This small molecule binds to this protein.
Small molecule (SMILES): O=C(O)CCCCC[C@@H]1SC[C@@H]2NC(=O)N[C@@H]21

Sequence of chain 1.B:
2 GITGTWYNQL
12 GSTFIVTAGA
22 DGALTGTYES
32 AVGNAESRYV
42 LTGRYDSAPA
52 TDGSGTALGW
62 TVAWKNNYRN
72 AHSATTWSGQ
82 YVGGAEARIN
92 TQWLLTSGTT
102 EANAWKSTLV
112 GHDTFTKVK

Sequence of chain 2.A:
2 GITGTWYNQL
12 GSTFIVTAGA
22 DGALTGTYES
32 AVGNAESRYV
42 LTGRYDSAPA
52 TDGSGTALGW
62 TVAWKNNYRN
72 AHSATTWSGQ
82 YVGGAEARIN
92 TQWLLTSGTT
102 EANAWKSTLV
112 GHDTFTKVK

Binding-site contacts:
Ligand atom C8 contacts residue TRP78 of chain 2.A at 3.9 Å (hydrophobic).
Ligand atom N5 contacts residue TRP78 of chain 2.A at 4.0 Å.
Ligand atom S7 contacts residue TRP78 of chain 2.A at 3.8 Å.
Ligand atom O16 contacts residue GLY34 of chain 2.A at 3.6 Å.
Ligand atom C12 contacts residue ASN35 of chain 2.A at 3.6 Å.
Ligand atom C4 contacts residue ASN9 of chain 2.A at 3.7 Å.
Ligand atom C1 contacts residue TRP94 of chain 2.A at 3.8 Å (hydrophobic).
Ligand atom C4 contacts residue ASP114 of chain 2.A at 3.8 Å.
Ligand atom N5 contacts residue TYR29 of chain 2.A at 3.8 Å.
Ligand atom S7 contacts residue THR76 of chain 2.A at 3.4 Å (h-bond).
Ligand atom C13 contacts residue SER74 of chain 2.A at 3.5 Å.
Ligand atom N5 contacts residue ASP114 of chain 2.A at 2.8 Å (salt-bridge).
Ligand atom C14 contacts residue ASN35 of chain 2.A at 4.0 Å.
Ligand atom C8 contacts residue TRP94 of chain 2.A at 3.4 Å (hydrophobic).
Ligand atom S7 contacts residue TRP65 of chain 2.A at 3.7 Å.
Ligand atom N3 contacts residue VAL33 of chain 2.A at 3.8 Å.
Ligand atom C2 contacts residue TRP106 of chain 1.B at 3.8 Å (hydrophobic).
Ligand atom O17 contacts residue TYR29 of chain 2.A at 2.8 Å (h-bond).
Ligand atom C6 contacts residue TRP106 of chain 1.B at 3.7 Å (hydrophobic).
Ligand atom N3 contacts residue SER31 of chain 2.A at 3.2 Å (h-bond).
Ligand atom C13 contacts residue TRP65 of chain 2.A at 4.0 Å (hydrophobic).
Ligand atom C1 contacts residue ASP114 of chain 2.A at 3.8 Å.
Ligand atom N5 contacts residue ASN9 of chain 2.A at 3.9 Å.
Ligand atom C11 contacts residue VAL33 of chain 2.A at 3.6 Å (hydrophobic).
Ligand atom C11 contacts residue ASN35 of chain 2.A at 4.0 Å.
Ligand atom C4 contacts residue LEU11 of chain 2.A at 3.8 Å (hydrophobic).
Ligand atom C2 contacts residue VAL33 of chain 2.A at 4.0 Å (hydrophobic).
Ligand atom C9 contacts residue SER31 of chain 2.A at 3.3 Å.
Ligand atom O17 contacts residue SER13 of chain 2.A at 2.7 Å (h-bond).
Ligand atom O16 contacts residue ASN35 of chain 2.A at 2.9 Å (h-bond).
Ligand atom C9 contacts residue TRP65 of chain 2.A at 4.0 Å (hydrophobic).
Ligand atom N3 contacts residue SER13 of chain 2.A at 4.0 Å.
Ligand atom C9 contacts residue VAL33 of chain 2.A at 3.8 Å (hydrophobic).
Ligand atom C4 contacts residue SER13 of chain 2.A at 3.7 Å.
Ligand atom O17 contacts residue ASN9 of chain 2.A at 3.0 Å (h-bond).
Ligand atom N3 contacts residue LEU11 of chain 2.A at 3.9 Å.
Ligand atom C12 contacts residue TRP65 of chain 2.A at 3.8 Å (hydrophobic).
Ligand atom C4 contacts residue TYR29 of chain 2.A at 3.6 Å (hydrophobic).
Ligand atom C10 contacts residue TRP65 of chain 2.A at 3.7 Å (hydrophobic).
Ligand atom C11 contacts residue GLY34 of chain 2.A at 3.9 Å.